Sequence of chain 1.C:
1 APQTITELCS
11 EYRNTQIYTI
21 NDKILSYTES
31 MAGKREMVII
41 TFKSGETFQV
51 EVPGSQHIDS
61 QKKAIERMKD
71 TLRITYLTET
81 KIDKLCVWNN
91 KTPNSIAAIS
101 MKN

This small molecule binds to this protein.
Small molecule (SMILES): O=C(NC(CN1CCOCC1)CN1CCOCC1)c1cc(O[C@H]2O[C@H](CO)[C@H](O)[C@H](O)[C@H]2O)cc([N+](=O)[O-])c1

Binding-site contacts:
Ligand atom O16 contacts residue GLY33 of chain 1.D at 3.0 Å (h-bond).
Ligand atom O2 contacts residue ASN90 of chain 1.C at 3.0 Å (h-bond).
Ligand atom O15 contacts residue TYR12 of chain 1.C at 3.6 Å.
Ligand atom C3 contacts residue TRP88 of chain 1.C at 3.7 Å (hydrophobic).
Ligand atom C4 contacts residue TRP88 of chain 1.C at 3.7 Å (hydrophobic).
Ligand atom O6 contacts residue TRP88 of chain 1.C at 3.9 Å.
Ligand atom O16 contacts residue ALA32 of chain 1.D at 3.9 Å.
Ligand atom C26 contacts residue ARG13 of chain 1.C at 3.3 Å.
Ligand atom O6 contacts residue GLN56 of chain 1.C at 3.9 Å.
Ligand atom C4 contacts residue LYS91 of chain 1.C at 3.8 Å.
Ligand atom O1 contacts residue TRP88 of chain 1.C at 3.7 Å.
Ligand atom C5 contacts residue TRP88 of chain 1.C at 3.8 Å (hydrophobic).
Ligand atom O3 contacts residue TRP88 of chain 1.C at 3.8 Å.
Ligand atom O4 contacts residue GLU51 of chain 1.C at 2.8 Å (salt-bridge).
Ligand atom C6 contacts residue TRP88 of chain 1.C at 3.8 Å (hydrophobic).
Ligand atom C6 contacts residue GLN61 of chain 1.C at 4.1 Å.
Ligand atom O16 contacts residue GLN61 of chain 1.C at 3.6 Å (h-bond).
Ligand atom N14 contacts residue TYR12 of chain 1.C at 3.7 Å.
Ligand atom O4 contacts residue GLN56 of chain 1.C at 3.4 Å.
Ligand atom C2 contacts residue LYS91 of chain 1.C at 3.9 Å.
Ligand atom C6 contacts residue GLN56 of chain 1.C at 4.0 Å.
Ligand atom O3 contacts residue LYS91 of chain 1.C at 2.9 Å (salt-bridge).
Ligand atom C6 contacts residue HIS57 of chain 1.C at 3.7 Å.
Ligand atom O16 contacts residue TRP88 of chain 1.C at 3.6 Å.
Ligand atom O15 contacts residue GLY33 of chain 1.D at 3.2 Å.
Ligand atom O4 contacts residue LYS91 of chain 1.C at 2.8 Å (salt-bridge).
Ligand atom C8 contacts residue TRP88 of chain 1.C at 3.9 Å (hydrophobic).
Ligand atom O3 contacts residue GLU51 of chain 1.C at 4.2 Å.
Ligand atom C2 contacts residue ASN90 of chain 1.C at 4.1 Å.
Ligand atom C3 contacts residue ASN90 of chain 1.C at 3.7 Å.
Ligand atom C3 contacts residue LYS91 of chain 1.C at 3.7 Å.
Ligand atom O3 contacts residue ASN90 of chain 1.C at 2.7 Å (h-bond).
Ligand atom C7 contacts residue TRP88 of chain 1.C at 4.2 Å (hydrophobic).
Ligand atom O5 contacts residue GLN56 of chain 1.C at 3.7 Å.
Ligand atom O6 contacts residue HIS57 of chain 1.C at 3.9 Å.
Ligand atom C4 contacts residue GLU51 of chain 1.C at 3.4 Å.
Ligand atom O23 contacts residue ARG13 of chain 1.C at 3.5 Å (salt-bridge).
Ligand atom O16 contacts residue TYR12 of chain 1.C at 3.7 Å.
Ligand atom N14 contacts residue GLY33 of chain 1.D at 3.6 Å.
Ligand atom O6 contacts residue GLN61 of chain 1.C at 3.0 Å (h-bond).

Sequence of chain 1.D:
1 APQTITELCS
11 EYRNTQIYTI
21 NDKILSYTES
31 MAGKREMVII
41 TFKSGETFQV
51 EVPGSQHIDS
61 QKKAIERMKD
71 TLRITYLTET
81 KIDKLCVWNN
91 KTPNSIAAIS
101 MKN